A protein and the small-molecule ligand that binds it are described below.
Small molecule (SMILES): CC(=O)N[C@@H]1[C@@H](O)[C@H](O)[C@@H](CO)O[C@H]1O

Sequence of chain 44.A:
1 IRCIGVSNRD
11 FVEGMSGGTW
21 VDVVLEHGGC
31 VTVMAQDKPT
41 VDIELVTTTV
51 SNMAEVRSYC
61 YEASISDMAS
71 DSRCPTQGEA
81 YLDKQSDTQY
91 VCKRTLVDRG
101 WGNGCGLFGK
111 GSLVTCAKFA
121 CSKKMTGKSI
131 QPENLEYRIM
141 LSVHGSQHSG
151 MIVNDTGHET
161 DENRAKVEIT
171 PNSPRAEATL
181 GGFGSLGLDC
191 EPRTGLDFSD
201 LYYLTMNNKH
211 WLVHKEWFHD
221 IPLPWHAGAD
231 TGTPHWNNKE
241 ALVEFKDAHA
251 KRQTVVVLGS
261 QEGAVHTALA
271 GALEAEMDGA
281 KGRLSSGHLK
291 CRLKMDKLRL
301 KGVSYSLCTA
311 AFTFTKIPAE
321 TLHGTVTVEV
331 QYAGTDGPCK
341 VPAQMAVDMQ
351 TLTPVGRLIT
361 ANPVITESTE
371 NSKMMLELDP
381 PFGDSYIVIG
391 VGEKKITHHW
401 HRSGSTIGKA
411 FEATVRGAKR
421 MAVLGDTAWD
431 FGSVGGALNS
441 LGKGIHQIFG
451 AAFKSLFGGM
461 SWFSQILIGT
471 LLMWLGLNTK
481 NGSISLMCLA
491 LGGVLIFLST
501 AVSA

Binding-site contacts:
Ligand atom O6 contacts residue HIS158 of chain 44.A at 3.4 Å (h-bond).
Ligand atom C8 contacts residue ASN154 of chain 44.A at 4.1 Å.
Ligand atom C2 contacts residue THR160 of chain 44.A at 2.7 Å.
Ligand atom C6 contacts residue THR160 of chain 44.A at 3.7 Å.
Ligand atom O7 contacts residue THR160 of chain 44.A at 2.5 Å.
Ligand atom C1 contacts residue ASN154 of chain 44.A at 1.6 Å.
Ligand atom C4 contacts residue THR160 of chain 44.A at 3.6 Å.
Ligand atom O5 contacts residue HIS158 of chain 44.A at 3.8 Å.
Ligand atom O5 contacts residue THR160 of chain 44.A at 3.2 Å.
Ligand atom C5 contacts residue THR160 of chain 44.A at 3.7 Å.
Ligand atom N2 contacts residue ASN154 of chain 44.A at 3.0 Å (h-bond).
Ligand atom C5 contacts residue ASN154 of chain 44.A at 3.8 Å.
Ligand atom C3 contacts residue ASN154 of chain 44.A at 3.9 Å.
Ligand atom C1 contacts residue THR160 of chain 44.A at 3.0 Å.
Ligand atom O5 contacts residue ASN154 of chain 44.A at 2.4 Å (h-bond).
Ligand atom C8 contacts residue VAL153 of chain 44.A at 4.4 Å (hydrophobic).
Ligand atom C4 contacts residue ASN154 of chain 44.A at 4.3 Å.
Ligand atom N2 contacts residue THR160 of chain 44.A at 3.5 Å.
Ligand atom O7 contacts residue ASN154 of chain 44.A at 2.7 Å (h-bond).
Ligand atom C6 contacts residue HIS158 of chain 44.A at 4.0 Å.
Ligand atom C2 contacts residue ASN154 of chain 44.A at 2.5 Å.
Ligand atom C8 contacts residue ILE152 of chain 44.A at 4.3 Å (hydrophobic).
Ligand atom C7 contacts residue ASN154 of chain 44.A at 3.0 Å.
Ligand atom O3 contacts residue THR160 of chain 44.A at 4.3 Å.
Ligand atom C7 contacts residue THR160 of chain 44.A at 3.4 Å.
Ligand atom C3 contacts residue THR160 of chain 44.A at 3.9 Å.
Ligand atom O7 contacts residue ASP161 of chain 44.A at 3.7 Å.